Sequence of chain 1.A:
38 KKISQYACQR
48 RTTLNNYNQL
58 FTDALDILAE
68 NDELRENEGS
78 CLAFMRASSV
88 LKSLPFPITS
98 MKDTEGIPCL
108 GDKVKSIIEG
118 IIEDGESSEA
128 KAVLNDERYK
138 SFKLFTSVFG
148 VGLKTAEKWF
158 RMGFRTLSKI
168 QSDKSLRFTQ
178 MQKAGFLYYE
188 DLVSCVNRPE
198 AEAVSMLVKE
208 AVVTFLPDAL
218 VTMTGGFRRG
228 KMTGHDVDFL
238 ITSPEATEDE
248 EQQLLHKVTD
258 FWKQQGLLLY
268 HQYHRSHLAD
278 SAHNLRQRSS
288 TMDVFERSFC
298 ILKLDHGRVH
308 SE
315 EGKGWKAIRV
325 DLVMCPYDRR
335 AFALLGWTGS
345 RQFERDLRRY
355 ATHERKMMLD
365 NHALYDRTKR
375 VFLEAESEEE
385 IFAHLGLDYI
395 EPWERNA

This protein binds this small molecule.
Small molecule (SMILES): Nc1ncnc2c1ncn2[C@H]1C[C@H](OP(=O)(O)O)[C@@H](CO[P](=O)(O)O[C@H]2C[C@H](n3cnc4c(N)ncnc43)O[C@@H]2CO[P](=O)(O)O[C@H]2C[C@H](n3cnc4c(N)ncnc43)O[C@@H]2CO[P](=O)(O)O[C@H]2C[C@H](n3cnc4c(N)ncnc43)O[C@@H]2CO[P](=O)(O)O[C@H]2C[C@H](n3cnc4c(N)ncnc43)O[C@@H]2CO)O1

Binding-site contacts:
Ligand atom N3 contacts residue GLY76 of chain 1.A at 3.3 Å (h-bond).
Ligand atom N6 contacts residue DT2 of chain 1.B at 3.2 Å (h-bond).
Ligand atom N6 contacts residue DT3 of chain 1.B at 3.1 Å (h-bond).
Ligand atom N1 contacts residue DT3 of chain 1.C at 2.8 Å (h-bond).
Ligand atom C8 contacts residue DT5 of chain 1.B at 3.4 Å.
Ligand atom N6 contacts residue DT1 of chain 1.B at 2.8 Å (h-bond).
Ligand atom OP1 contacts residue GLN42 of chain 1.A at 2.9 Å (h-bond).
Ligand atom C8 contacts residue DT2 of chain 1.B at 3.4 Å.
Ligand atom OP2 contacts residue ASP109 of chain 1.A at 3.4 Å (salt-bridge).
Ligand atom N7 contacts residue DT5 of chain 1.B at 3.1 Å (h-bond).
Ligand atom N6 contacts residue DT1 of chain 1.C at 2.9 Å (h-bond).
Ligand atom N1 contacts residue DT1 of chain 1.C at 2.7 Å (h-bond).
Ligand atom N6 contacts residue DT5 of chain 1.C at 3.2 Å (h-bond).
Ligand atom OP1 contacts residue LYS110 of chain 1.A at 3.4 Å (salt-bridge).
Ligand atom C8 contacts residue DT3 of chain 1.B at 3.5 Å.
Ligand atom C2 contacts residue DT1 of chain 1.C at 3.3 Å.
Ligand atom N1 contacts residue DT2 of chain 1.C at 2.9 Å (h-bond).
Ligand atom C2 contacts residue DT3 of chain 1.C at 3.2 Å.
Ligand atom N6 contacts residue DT3 of chain 1.C at 3.0 Å (h-bond).
Ligand atom C6 contacts residue DT1 of chain 1.C at 3.4 Å.
Ligand atom O5' contacts residue GLY108 of chain 1.A at 3.5 Å.
Ligand atom N6 contacts residue DT5 of chain 1.B at 2.8 Å (h-bond).
Ligand atom C2' contacts residue DT2 of chain 1.B at 3.4 Å.
Ligand atom N6 contacts residue DT4 of chain 1.B at 2.7 Å (h-bond).
Ligand atom OP2 contacts residue LYS110 of chain 1.A at 3.0 Å (salt-bridge).
Ligand atom N7 contacts residue DG6 of chain 1.B at 3.3 Å (h-bond).
Ligand atom N1 contacts residue DT5 of chain 1.C at 2.9 Å (h-bond).
Ligand atom OP1 contacts residue VAL111 of chain 1.A at 3.0 Å (h-bond).
Ligand atom N7 contacts residue DT2 of chain 1.B at 2.9 Å (h-bond).
Ligand atom N7 contacts residue DT4 of chain 1.B at 2.9 Å (h-bond).
Ligand atom N7 contacts residue DT3 of chain 1.B at 2.8 Å (h-bond).
Ligand atom OP1 contacts residue GLY108 of chain 1.A at 3.1 Å (h-bond).
Ligand atom C2 contacts residue GLY76 of chain 1.A at 3.1 Å.
Ligand atom N6 contacts residue DT4 of chain 1.C at 3.0 Å (h-bond).
Ligand atom N7 contacts residue DT1 of chain 1.B at 2.9 Å (h-bond).
Ligand atom C8 contacts residue DG6 of chain 1.B at 3.5 Å.
Ligand atom N6 contacts residue DT2 of chain 1.C at 3.1 Å (h-bond).
Ligand atom N1 contacts residue DT4 of chain 1.C at 2.9 Å (h-bond).
Ligand atom C2' contacts residue DG6 of chain 1.B at 3.4 Å.
Ligand atom N1 contacts residue GLY76 of chain 1.A at 3.4 Å.